Sequence of chain 1.E:
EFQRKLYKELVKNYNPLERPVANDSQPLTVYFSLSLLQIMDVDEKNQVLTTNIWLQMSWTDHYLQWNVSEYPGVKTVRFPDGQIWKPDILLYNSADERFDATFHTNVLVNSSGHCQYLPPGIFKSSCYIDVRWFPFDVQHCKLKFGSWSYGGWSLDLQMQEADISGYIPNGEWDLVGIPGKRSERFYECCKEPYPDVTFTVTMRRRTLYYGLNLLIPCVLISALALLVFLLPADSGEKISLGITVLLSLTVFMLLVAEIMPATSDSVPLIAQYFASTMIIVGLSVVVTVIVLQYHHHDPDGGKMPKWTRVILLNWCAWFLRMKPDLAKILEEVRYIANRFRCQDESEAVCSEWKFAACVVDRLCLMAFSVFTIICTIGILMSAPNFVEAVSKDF

A small-molecule ligand and the protein it binds are described below.
Small molecule (SMILES): CC(=O)N[C@H]1[C@H](O[C@H]2[C@H](O)[C@@H](NC(C)=O)CO[C@@H]2CO)O[C@H](CO)[C@@H](O)[C@@H]1O

Binding-site contacts:
Ligand atom C5 contacts residue ASN23 of chain 1.E at 3.6 Å.
Ligand atom C6 contacts residue GLN26 of chain 1.E at 3.9 Å.
Ligand atom O6 contacts residue SER25 of chain 1.E at 3.5 Å.
Ligand atom N2 contacts residue ASN23 of chain 1.E at 2.9 Å (h-bond).
Ligand atom C7 contacts residue ASN23 of chain 1.E at 3.5 Å.
Ligand atom C4 contacts residue ASN23 of chain 1.E at 4.2 Å.
Ligand atom C3 contacts residue ASN23 of chain 1.E at 3.8 Å.
Ligand atom C1 contacts residue GLN26 of chain 1.E at 4.3 Å.
Ligand atom C1 contacts residue ASN23 of chain 1.E at 1.4 Å.
Ligand atom O5 contacts residue SER25 of chain 1.E at 4.0 Å.
Ligand atom O5 contacts residue GLN26 of chain 1.E at 3.6 Å.
Ligand atom C1 contacts residue SER25 of chain 1.E at 4.3 Å.
Ligand atom O6 contacts residue GLN26 of chain 1.E at 3.0 Å (h-bond).
Ligand atom C6 contacts residue SER25 of chain 1.E at 4.2 Å.
Ligand atom C5 contacts residue GLN26 of chain 1.E at 4.5 Å.
Ligand atom O7 contacts residue ASN23 of chain 1.E at 3.6 Å (h-bond).
Ligand atom C2 contacts residue ASN23 of chain 1.E at 2.5 Å.
Ligand atom O5 contacts residue ASN23 of chain 1.E at 2.3 Å (h-bond).
Ligand atom C5 contacts residue SER25 of chain 1.E at 3.9 Å.